The small molecule below binds the protein below.
Small molecule (SMILES): CC(=O)N[C@H]1[C@H](O[C@H]2[C@H](O)[C@@H](NC(C)=O)CO[C@@H]2CO)O[C@H](CO)[C@@H](O)[C@@H]1O

Binding-site contacts:
Ligand atom C3 contacts residue ASN123 of chain 1.A at 3.8 Å.
Ligand atom C7 contacts residue ASN123 of chain 1.A at 3.4 Å.
Ligand atom C4 contacts residue ASN123 of chain 1.A at 4.2 Å.
Ligand atom C7 contacts residue PHE154 of chain 1.A at 4.0 Å (hydrophobic).
Ligand atom C1 contacts residue ASN123 of chain 1.A at 1.4 Å.
Ligand atom C2 contacts residue ASN123 of chain 1.A at 2.4 Å.
Ligand atom C8 contacts residue PHE154 of chain 1.A at 3.5 Å (hydrophobic).
Ligand atom C2 contacts residue SER170 of chain 1.A at 4.4 Å.
Ligand atom C5 contacts residue SER170 of chain 1.A at 4.5 Å.
Ligand atom O5 contacts residue ASN123 of chain 1.A at 2.3 Å (h-bond).
Ligand atom N2 contacts residue PHE154 of chain 1.A at 4.2 Å.
Ligand atom O6 contacts residue THR125 of chain 1.A at 3.7 Å.
Ligand atom N2 contacts residue ASN123 of chain 1.A at 2.9 Å (h-bond).
Ligand atom O7 contacts residue LYS168 of chain 1.A at 4.0 Å.
Ligand atom C1 contacts residue SER170 of chain 1.A at 3.8 Å.
Ligand atom O7 contacts residue ASN123 of chain 1.A at 3.5 Å (h-bond).
Ligand atom C5 contacts residue ASN123 of chain 1.A at 3.6 Å.
Ligand atom N2 contacts residue SER170 of chain 1.A at 4.3 Å.
Ligand atom C3 contacts residue SER170 of chain 1.A at 4.4 Å.

Sequence of chain 1.A:
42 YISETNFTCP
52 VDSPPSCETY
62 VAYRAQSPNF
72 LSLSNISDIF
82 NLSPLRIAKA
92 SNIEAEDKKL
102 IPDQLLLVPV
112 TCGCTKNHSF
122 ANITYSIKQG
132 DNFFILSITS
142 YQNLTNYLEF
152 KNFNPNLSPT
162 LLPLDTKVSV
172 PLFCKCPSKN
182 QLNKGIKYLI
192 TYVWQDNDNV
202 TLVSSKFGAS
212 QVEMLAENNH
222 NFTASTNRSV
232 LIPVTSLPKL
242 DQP